A small-molecule ligand and the protein it binds are described below.
Small molecule (SMILES): C/C1=C/C(=O)O[C@@H]2C[C@@H](CC[C@H](C)/C=C\C=C\CC1)O[C@@](O)([C@@H]1CSC(=O)N1)C2

Sequence of chain 2.A:
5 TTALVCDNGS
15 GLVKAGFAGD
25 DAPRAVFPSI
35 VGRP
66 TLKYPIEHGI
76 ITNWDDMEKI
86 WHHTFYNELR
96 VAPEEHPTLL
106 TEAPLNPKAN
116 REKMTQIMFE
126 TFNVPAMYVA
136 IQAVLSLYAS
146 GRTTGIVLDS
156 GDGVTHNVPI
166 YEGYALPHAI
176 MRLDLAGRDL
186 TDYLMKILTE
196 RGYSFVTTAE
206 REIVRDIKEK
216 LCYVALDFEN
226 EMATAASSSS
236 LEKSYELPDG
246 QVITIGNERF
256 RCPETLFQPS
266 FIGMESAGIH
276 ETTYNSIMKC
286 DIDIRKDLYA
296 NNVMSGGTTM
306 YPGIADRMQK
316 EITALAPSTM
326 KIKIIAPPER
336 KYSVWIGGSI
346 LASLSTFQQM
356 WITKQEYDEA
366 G

Binding-site contacts:
Ligand atom O5 contacts residue ARG210 of chain 2.A at 3.7 Å.
Ligand atom O5 contacts residue LYS213 of chain 2.A at 3.4 Å (salt-bridge).
Ligand atom C4 contacts residue ARG210 of chain 2.A at 3.1 Å.
Ligand atom O5 contacts residue ASP157 of chain 2.A at 3.2 Å (salt-bridge).
Ligand atom C12 contacts residue TYR69 of chain 2.A at 3.4 Å (hydrophobic).
Ligand atom C19 contacts residue GLU207 of chain 2.A at 3.7 Å.
Ligand atom C20 contacts residue ARG210 of chain 2.A at 3.8 Å.
Ligand atom C19 contacts residue ARG206 of chain 2.A at 3.6 Å.
Ligand atom C20 contacts residue ARG183 of chain 2.A at 3.7 Å.
Ligand atom O5 contacts residue GLY182 of chain 2.A at 3.6 Å (h-bond).
Ligand atom C10 contacts residue GLU207 of chain 2.A at 3.4 Å.
Ligand atom C21 contacts residue ARG210 of chain 2.A at 3.5 Å.
Ligand atom C1 contacts residue LEU16 of chain 2.A at 3.7 Å (hydrophobic).
Ligand atom C2 contacts residue ARG210 of chain 2.A at 3.5 Å.
Ligand atom O3 contacts residue GLU207 of chain 2.A at 3.8 Å.
Ligand atom O4 contacts residue ARG210 of chain 2.A at 3.1 Å (salt-bridge).
Ligand atom C11 contacts residue TYR69 of chain 2.A at 3.3 Å (hydrophobic).
Ligand atom O2 contacts residue ARG210 of chain 2.A at 3.8 Å.
Ligand atom N1 contacts residue ASP157 of chain 2.A at 2.9 Å (salt-bridge).
Ligand atom C19 contacts residue TYR69 of chain 2.A at 3.7 Å (hydrophobic).
Ligand atom C18 contacts residue TYR69 of chain 2.A at 3.5 Å (hydrophobic).
Ligand atom C13 contacts residue TYR69 of chain 2.A at 3.6 Å (hydrophobic).
Ligand atom C1 contacts residue ARG210 of chain 2.A at 3.8 Å.
Ligand atom C12 contacts residue ILE34 of chain 2.A at 3.6 Å (hydrophobic).
Ligand atom C17 contacts residue TYR69 of chain 2.A at 3.7 Å (hydrophobic).
Ligand atom C22 contacts residue GLU207 of chain 2.A at 3.3 Å.
Ligand atom C20 contacts residue THR186 of chain 2.A at 3.6 Å.
Ligand atom C11 contacts residue GLU207 of chain 2.A at 3.8 Å.
Ligand atom N1 contacts residue ARG183 of chain 2.A at 3.5 Å.
Ligand atom O5 contacts residue ARG183 of chain 2.A at 3.5 Å.
Ligand atom O5 contacts residue THR186 of chain 2.A at 2.7 Å (h-bond).
Ligand atom O1 contacts residue LEU16 of chain 2.A at 3.7 Å.
Ligand atom C20 contacts residue ASP157 of chain 2.A at 3.4 Å.
Ligand atom O4 contacts residue GLU207 of chain 2.A at 2.9 Å (salt-bridge).
Ligand atom C3 contacts residue ARG210 of chain 2.A at 3.3 Å.
Ligand atom C14 contacts residue GLY15 of chain 2.A at 3.6 Å.
Ligand atom C18 contacts residue ASP157 of chain 2.A at 3.5 Å.
Ligand atom O3 contacts residue TYR69 of chain 2.A at 2.7 Å (h-bond).
Ligand atom C16 contacts residue ASP157 of chain 2.A at 3.2 Å.
Ligand atom C19 contacts residue ARG183 of chain 2.A at 3.8 Å.